This protein binds this small molecule.
Small molecule (SMILES): FC(F)(F)c1nccc(NC2CCC(Nc3ccnc(C(F)(F)F)n3)CC2)n1

Sequence of chain 1.B:
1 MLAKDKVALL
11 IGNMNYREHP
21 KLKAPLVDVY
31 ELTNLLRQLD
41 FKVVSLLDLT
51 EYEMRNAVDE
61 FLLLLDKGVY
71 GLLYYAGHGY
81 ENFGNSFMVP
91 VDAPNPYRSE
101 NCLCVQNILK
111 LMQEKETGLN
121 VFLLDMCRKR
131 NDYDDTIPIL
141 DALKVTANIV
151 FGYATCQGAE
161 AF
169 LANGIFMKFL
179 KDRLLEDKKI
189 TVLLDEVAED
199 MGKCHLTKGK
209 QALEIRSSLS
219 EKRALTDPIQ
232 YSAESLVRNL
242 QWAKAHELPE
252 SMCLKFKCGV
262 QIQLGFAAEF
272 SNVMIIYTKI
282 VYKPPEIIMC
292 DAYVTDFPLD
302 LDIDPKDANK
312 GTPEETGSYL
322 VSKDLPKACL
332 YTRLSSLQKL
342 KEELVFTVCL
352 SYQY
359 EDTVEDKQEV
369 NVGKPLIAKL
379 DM

Binding-site contacts:
Ligand atom C4 contacts residue ARG239 of chain 1.B at 3.4 Å.
Ligand atom C5 contacts residue ASN56 of chain 1.B at 3.5 Å.
Ligand atom C10 contacts residue ALA57 of chain 1.B at 3.2 Å (hydrophobic).
Ligand atom C11 contacts residue LEU378 of chain 1.B at 3.7 Å (hydrophobic).
Ligand atom F26 contacts residue TRP243 of chain 1.B at 3.3 Å.
Ligand atom C2 contacts residue LEU64 of chain 1.B at 3.6 Å (hydrophobic).
Ligand atom C9 contacts residue VAL44 of chain 1.B at 3.6 Å (hydrophobic).
Ligand atom C1 contacts residue ASN56 of chain 1.B at 3.5 Å.
Ligand atom F25 contacts residue GLN339 of chain 1.B at 3.7 Å.
Ligand atom N18 contacts residue TRP243 of chain 1.B at 3.6 Å.
Ligand atom C10 contacts residue PHE61 of chain 1.B at 3.6 Å (hydrophobic).
Ligand atom F28 contacts residue VAL7 of chain 1.B at 3.2 Å.
Ligand atom F25 contacts residue GLU53 of chain 1.B at 3.1 Å.
Ligand atom C8 contacts residue LEU64 of chain 1.B at 3.3 Å (hydrophobic).
Ligand atom C12 contacts residue LEU64 of chain 1.B at 3.6 Å (hydrophobic).
Ligand atom F27 contacts residue VAL44 of chain 1.B at 3.7 Å.
Ligand atom C12 contacts residue GLU60 of chain 1.B at 3.5 Å.
Ligand atom F26 contacts residue LYS42 of chain 1.B at 3.4 Å.
Ligand atom C1 contacts residue GLU60 of chain 1.B at 3.4 Å.
Ligand atom F26 contacts residue VAL44 of chain 1.B at 3.2 Å.
Ligand atom C5 contacts residue ALA57 of chain 1.B at 3.7 Å (hydrophobic).
Ligand atom C6 contacts residue LEU64 of chain 1.B at 3.4 Å (hydrophobic).
Ligand atom F24 contacts residue LEU46 of chain 1.B at 3.6 Å.
Ligand atom F24 contacts residue GLU53 of chain 1.B at 2.9 Å.
Ligand atom N20 contacts residue VAL44 of chain 1.B at 3.4 Å.
Ligand atom C11 contacts residue ILE375 of chain 1.B at 3.6 Å (hydrophobic).
Ligand atom F24 contacts residue ALA57 of chain 1.B at 3.2 Å.
Ligand atom F27 contacts residue LEU64 of chain 1.B at 3.5 Å.
Ligand atom N19 contacts residue ALA57 of chain 1.B at 3.5 Å.
Ligand atom C13 contacts residue ALA57 of chain 1.B at 3.5 Å (hydrophobic).
Ligand atom C4 contacts residue LEU64 of chain 1.B at 3.6 Å (hydrophobic).
Ligand atom C3 contacts residue MET380 of chain 1.B at 3.6 Å (hydrophobic).
Ligand atom N22 contacts residue LEU378 of chain 1.B at 3.7 Å.
Ligand atom C15 contacts residue GLU53 of chain 1.B at 3.6 Å.
Ligand atom N21 contacts residue GLU60 of chain 1.B at 3.4 Å.
Ligand atom C4 contacts residue TRP243 of chain 1.B at 3.6 Å (hydrophobic).
Ligand atom N20 contacts residue LEU64 of chain 1.B at 3.2 Å.
Ligand atom F23 contacts residue GLN339 of chain 1.B at 3.0 Å.
Ligand atom N21 contacts residue ASN56 of chain 1.B at 3.7 Å.
Ligand atom N22 contacts residue GLU60 of chain 1.B at 3.6 Å.